Sequence of chain 1.A:
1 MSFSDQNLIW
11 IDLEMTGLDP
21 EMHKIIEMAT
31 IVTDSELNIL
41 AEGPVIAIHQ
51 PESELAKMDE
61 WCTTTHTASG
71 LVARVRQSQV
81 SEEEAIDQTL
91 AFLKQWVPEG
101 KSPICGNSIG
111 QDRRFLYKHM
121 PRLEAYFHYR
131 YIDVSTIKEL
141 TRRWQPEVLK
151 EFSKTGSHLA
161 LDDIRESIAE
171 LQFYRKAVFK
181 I

Binding-site contacts:
Ligand atom O3' contacts residue NA1 of chain 1.C at 2.8 Å (h-bond).
Ligand atom N3 contacts residue GLN111 of chain 1.A at 3.6 Å.
Ligand atom C4 contacts residue TRP61 of chain 1.A at 3.6 Å (hydrophobic).
Ligand atom C2 contacts residue ASP59 of chain 1.A at 3.7 Å.
Ligand atom O2' contacts residue CYS62 of chain 1.A at 3.6 Å (h-bond).
Ligand atom P contacts residue HIS158 of chain 1.A at 3.7 Å.
Ligand atom C4 contacts residue LEU18 of chain 1.A at 3.5 Å (hydrophobic).
Ligand atom OP1 contacts residue HIS158 of chain 1.A at 3.7 Å.
Ligand atom N9 contacts residue LEU18 of chain 1.A at 3.7 Å.
Ligand atom O2' contacts residue GLY17 of chain 1.A at 3.4 Å (h-bond).
Ligand atom P contacts residue SER135 of chain 1.A at 3.6 Å.
Ligand atom O2' contacts residue MET15 of chain 1.A at 2.7 Å (h-bond).
Ligand atom OP1 contacts residue NA1 of chain 1.C at 2.4 Å (h-bond).
Ligand atom OP1 contacts residue SER108 of chain 1.A at 2.8 Å (h-bond).
Ligand atom O4' contacts residue LEU18 of chain 1.A at 3.6 Å.
Ligand atom C3' contacts residue GLU14 of chain 1.A at 3.7 Å.
Ligand atom N7 contacts residue TRP61 of chain 1.A at 3.6 Å.
Ligand atom O3' contacts residue MET15 of chain 1.A at 3.1 Å (h-bond).
Ligand atom N2 contacts residue GLN111 of chain 1.A at 3.0 Å (h-bond).
Ligand atom O3' contacts residue HIS66 of chain 1.A at 3.1 Å (h-bond).
Ligand atom O4' contacts residue SER108 of chain 1.A at 3.4 Å.
Ligand atom C5 contacts residue TRP61 of chain 1.A at 3.6 Å (hydrophobic).
Ligand atom OP2 contacts residue HIS158 of chain 1.A at 2.8 Å (h-bond).
Ligand atom O3' contacts residue GLU14 of chain 1.A at 2.9 Å (salt-bridge).
Ligand atom OP2 contacts residue SER135 of chain 1.A at 3.7 Å.
Ligand atom O2' contacts residue GLN111 of chain 1.A at 3.3 Å.
Ligand atom N9 contacts residue TRP61 of chain 1.A at 3.7 Å.
Ligand atom C1' contacts residue LEU18 of chain 1.A at 3.6 Å (hydrophobic).
Ligand atom C6 contacts residue TRP61 of chain 1.A at 3.4 Å (hydrophobic).
Ligand atom C2' contacts residue CYS62 of chain 1.A at 3.6 Å (hydrophobic).
Ligand atom N3 contacts residue LEU18 of chain 1.A at 3.7 Å.
Ligand atom OP2 contacts residue ASN107 of chain 1.A at 3.3 Å.
Ligand atom N1 contacts residue TRP61 of chain 1.A at 3.5 Å.
Ligand atom C5 contacts residue LEU18 of chain 1.A at 3.7 Å (hydrophobic).
Ligand atom O5' contacts residue SER108 of chain 1.A at 3.1 Å (h-bond).
Ligand atom P contacts residue SER108 of chain 1.A at 3.7 Å.
Ligand atom OP1 contacts residue SER135 of chain 1.A at 2.6 Å (h-bond).
Ligand atom C4' contacts residue MET15 of chain 1.A at 3.7 Å (hydrophobic).
Ligand atom N6 contacts residue TRP61 of chain 1.A at 3.4 Å (h-bond).
Ligand atom P contacts residue NA1 of chain 1.C at 3.2 Å.

This small molecule binds to this protein.
Small molecule (SMILES): Nc1nc(=O)c2ncn([C@@H]3O[C@H](COP(=O)(O)O)[C@@H](O[P](=O)(O)OC[C@H]4O[C@@H](n5cnc6c(N)ncnc65)[C@H](O)[C@@H]4O)[C@H]3O)c2[nH]1